The protein below binds the small molecule below.
Small molecule (SMILES): CNc1ccc(N(Cc2ccsc2)C(=O)Cn2nnc3ccccc32)cc1

Sequence of chain 1.A:
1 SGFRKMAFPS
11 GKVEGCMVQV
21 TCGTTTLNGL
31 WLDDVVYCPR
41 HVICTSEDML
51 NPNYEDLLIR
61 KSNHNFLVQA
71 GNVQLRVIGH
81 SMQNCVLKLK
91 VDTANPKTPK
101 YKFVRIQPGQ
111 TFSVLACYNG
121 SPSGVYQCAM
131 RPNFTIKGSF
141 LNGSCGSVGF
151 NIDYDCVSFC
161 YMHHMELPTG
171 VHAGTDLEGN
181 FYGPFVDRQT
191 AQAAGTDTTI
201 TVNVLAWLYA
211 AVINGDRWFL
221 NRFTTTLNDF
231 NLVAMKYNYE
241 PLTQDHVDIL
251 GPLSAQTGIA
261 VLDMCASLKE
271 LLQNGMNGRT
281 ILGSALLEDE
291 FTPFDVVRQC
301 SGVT

Sequence of chain 2.A:
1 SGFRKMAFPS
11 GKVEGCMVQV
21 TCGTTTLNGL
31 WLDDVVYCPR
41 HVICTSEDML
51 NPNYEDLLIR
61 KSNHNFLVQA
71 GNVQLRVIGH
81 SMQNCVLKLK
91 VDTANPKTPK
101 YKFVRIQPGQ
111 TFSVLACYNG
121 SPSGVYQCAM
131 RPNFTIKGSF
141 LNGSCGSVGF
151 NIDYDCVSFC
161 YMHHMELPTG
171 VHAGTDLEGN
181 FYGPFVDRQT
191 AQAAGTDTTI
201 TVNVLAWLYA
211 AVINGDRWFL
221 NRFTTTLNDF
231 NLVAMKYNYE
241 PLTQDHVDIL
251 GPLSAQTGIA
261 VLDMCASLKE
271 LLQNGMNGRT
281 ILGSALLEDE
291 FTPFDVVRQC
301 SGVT

Binding-site contacts:
Ligand atom C16 contacts residue GLU166 of chain 1.A at 3.6 Å.
Ligand atom C11 contacts residue MET49 of chain 1.A at 3.5 Å (hydrophobic).
Ligand atom C16 contacts residue PHE140 of chain 1.A at 3.7 Å (hydrophobic).
Ligand atom C14 contacts residue GLU166 of chain 1.A at 3.7 Å.
Ligand atom C10 contacts residue GLN189 of chain 1.A at 3.5 Å.
Ligand atom N contacts residue CYS44 of chain 1.A at 3.8 Å.
Ligand atom C10 contacts residue MET165 of chain 1.A at 3.7 Å (hydrophobic).
Ligand atom C15 contacts residue LEU141 of chain 1.A at 3.6 Å (hydrophobic).
Ligand atom C16 contacts residue ASN142 of chain 1.A at 3.6 Å.
Ligand atom C16 contacts residue LEU141 of chain 1.A at 3.7 Å (hydrophobic).
Ligand atom C contacts residue THR45 of chain 1.A at 3.7 Å.
Ligand atom O contacts residue MET165 of chain 1.A at 3.5 Å.
Ligand atom C9 contacts residue MET49 of chain 1.A at 3.4 Å (hydrophobic).
Ligand atom C6 contacts residue HIS41 of chain 1.A at 3.4 Å.
Ligand atom C10 contacts residue MET49 of chain 1.A at 3.1 Å (hydrophobic).
Ligand atom N3 contacts residue MET165 of chain 1.A at 3.7 Å.
Ligand atom C17 contacts residue ASN142 of chain 1.A at 3.6 Å.
Ligand atom C18 contacts residue ASN142 of chain 1.A at 3.6 Å.
Ligand atom C10 contacts residue ARG188 of chain 1.A at 3.2 Å.
Ligand atom N3 contacts residue CYS145 of chain 1.A at 3.2 Å (h-bond).
Ligand atom C8 contacts residue MET49 of chain 1.A at 3.6 Å (hydrophobic).
Ligand atom S contacts residue MET49 of chain 1.A at 3.2 Å.
Ligand atom C11 contacts residue MET165 of chain 1.A at 3.3 Å (hydrophobic).
Ligand atom N3 contacts residue GLU166 of chain 1.A at 3.8 Å.
Ligand atom C9 contacts residue GLN189 of chain 1.A at 3.4 Å.
Ligand atom N3 contacts residue HIS163 of chain 1.A at 3.4 Å (h-bond).
Ligand atom N4 contacts residue HIS163 of chain 1.A at 3.0 Å (h-bond).
Ligand atom C11 contacts residue HIS164 of chain 1.A at 3.6 Å.
Ligand atom C5 contacts residue HIS41 of chain 1.A at 3.7 Å.
Ligand atom C contacts residue SER46 of chain 1.A at 3.5 Å.
Ligand atom C13 contacts residue CYS145 of chain 1.A at 3.5 Å (hydrophobic).
Ligand atom C15 contacts residue GLU166 of chain 1.A at 3.6 Å.
Ligand atom C15 contacts residue PHE140 of chain 1.A at 3.2 Å (hydrophobic).
Ligand atom C10 contacts residue ASP187 of chain 1.A at 3.5 Å.
Ligand atom S contacts residue ASP187 of chain 1.A at 3.8 Å.
Ligand atom N2 contacts residue CYS145 of chain 1.A at 3.6 Å.
Ligand atom S contacts residue MET165 of chain 1.A at 3.5 Å.
Ligand atom C9 contacts residue ARG188 of chain 1.A at 3.6 Å.
Ligand atom O contacts residue GLU166 of chain 1.A at 3.1 Å (salt-bridge).
Ligand atom C6 contacts residue MET49 of chain 1.A at 3.7 Å (hydrophobic).